Binding-site contacts:
Ligand atom C7 contacts residue GLN144 of chain 1.A at 3.8 Å.
Ligand atom N2 contacts residue VAL94 of chain 1.A at 4.2 Å.
Ligand atom O5 contacts residue PHE56 of chain 1.A at 3.7 Å.
Ligand atom CL1B contacts residue LYS16 of chain 1.A at 2.7 Å.
Ligand atom O2 contacts residue ASP37 of chain 1.A at 3.6 Å.
Ligand atom C1 contacts residue ASP37 of chain 1.A at 3.7 Å.
Ligand atom CL1B contacts residue GLY11 of chain 1.A at 3.5 Å.
Ligand atom O4 contacts residue MET140 of chain 1.A at 3.5 Å.
Ligand atom CL1B contacts residue SO41 of chain 1.B at 2.4 Å.
Ligand atom O2 contacts residue SO41 of chain 1.B at 2.9 Å (h-bond).
Ligand atom C11 contacts residue VAL36 of chain 1.A at 3.5 Å (hydrophobic).
Ligand atom CL1B contacts residue SER13 of chain 1.A at 4.0 Å.
Ligand atom C10 contacts residue VAL36 of chain 1.A at 3.5 Å (hydrophobic).
Ligand atom C1 contacts residue LYS16 of chain 1.A at 3.7 Å.
Ligand atom O5 contacts residue MET140 of chain 1.A at 4.2 Å.
Ligand atom O4 contacts residue SER12 of chain 1.A at 1.9 Å (h-bond).
Ligand atom CL1A contacts residue ASP37 of chain 1.A at 3.0 Å.
Ligand atom C4 contacts residue SER12 of chain 1.A at 3.2 Å.
Ligand atom CL1A contacts residue SO41 of chain 1.B at 2.8 Å.
Ligand atom O2 contacts residue ARG133 of chain 1.A at 4.0 Å.
Ligand atom N2 contacts residue ASP37 of chain 1.A at 3.8 Å.
Ligand atom C3 contacts residue SER12 of chain 1.A at 4.3 Å.
Ligand atom C9 contacts residue LEU96 of chain 1.A at 4.2 Å (hydrophobic).
Ligand atom C1 contacts residue SO41 of chain 1.B at 3.4 Å.
Ligand atom CL1A contacts residue ASP92 of chain 1.A at 3.3 Å.
Ligand atom CL1A contacts residue SER17 of chain 1.A at 3.5 Å.
Ligand atom C8 contacts residue VAL94 of chain 1.A at 3.5 Å (hydrophobic).
Ligand atom C3 contacts residue ASP37 of chain 1.A at 3.9 Å.
Ligand atom C8 contacts residue GLN144 of chain 1.A at 3.6 Å.
Ligand atom C9 contacts residue VAL94 of chain 1.A at 3.6 Å (hydrophobic).
Ligand atom C4 contacts residue MET140 of chain 1.A at 3.4 Å (hydrophobic).
Ligand atom CL1A contacts residue LYS16 of chain 1.A at 4.2 Å.
Ligand atom CL1B contacts residue SER12 of chain 1.A at 3.7 Å.
Ligand atom C2 contacts residue SO41 of chain 1.B at 3.4 Å.
Ligand atom O4 contacts residue SER13 of chain 1.A at 4.2 Å.
Ligand atom C7 contacts residue VAL94 of chain 1.A at 3.9 Å (hydrophobic).
Ligand atom N9 contacts residue VAL94 of chain 1.A at 3.4 Å (h-bond).
Ligand atom C2 contacts residue ASP37 of chain 1.A at 3.6 Å.
Ligand atom C5 contacts residue ASP37 of chain 1.A at 3.6 Å.
Ligand atom N9 contacts residue LEU96 of chain 1.A at 3.3 Å.

A protein and the small-molecule ligand that binds it are described below.
Small molecule (SMILES): Nc1ccc([C@@H](O)[C@@H](CO)NC(=O)C(Cl)Cl)cc1

Sequence of chain 1.A:
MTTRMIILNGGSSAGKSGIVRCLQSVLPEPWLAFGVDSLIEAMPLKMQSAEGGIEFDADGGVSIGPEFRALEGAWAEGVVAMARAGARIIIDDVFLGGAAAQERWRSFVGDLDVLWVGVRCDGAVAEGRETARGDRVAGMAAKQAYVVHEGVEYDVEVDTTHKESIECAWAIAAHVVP